Sequence of chain 1.A:
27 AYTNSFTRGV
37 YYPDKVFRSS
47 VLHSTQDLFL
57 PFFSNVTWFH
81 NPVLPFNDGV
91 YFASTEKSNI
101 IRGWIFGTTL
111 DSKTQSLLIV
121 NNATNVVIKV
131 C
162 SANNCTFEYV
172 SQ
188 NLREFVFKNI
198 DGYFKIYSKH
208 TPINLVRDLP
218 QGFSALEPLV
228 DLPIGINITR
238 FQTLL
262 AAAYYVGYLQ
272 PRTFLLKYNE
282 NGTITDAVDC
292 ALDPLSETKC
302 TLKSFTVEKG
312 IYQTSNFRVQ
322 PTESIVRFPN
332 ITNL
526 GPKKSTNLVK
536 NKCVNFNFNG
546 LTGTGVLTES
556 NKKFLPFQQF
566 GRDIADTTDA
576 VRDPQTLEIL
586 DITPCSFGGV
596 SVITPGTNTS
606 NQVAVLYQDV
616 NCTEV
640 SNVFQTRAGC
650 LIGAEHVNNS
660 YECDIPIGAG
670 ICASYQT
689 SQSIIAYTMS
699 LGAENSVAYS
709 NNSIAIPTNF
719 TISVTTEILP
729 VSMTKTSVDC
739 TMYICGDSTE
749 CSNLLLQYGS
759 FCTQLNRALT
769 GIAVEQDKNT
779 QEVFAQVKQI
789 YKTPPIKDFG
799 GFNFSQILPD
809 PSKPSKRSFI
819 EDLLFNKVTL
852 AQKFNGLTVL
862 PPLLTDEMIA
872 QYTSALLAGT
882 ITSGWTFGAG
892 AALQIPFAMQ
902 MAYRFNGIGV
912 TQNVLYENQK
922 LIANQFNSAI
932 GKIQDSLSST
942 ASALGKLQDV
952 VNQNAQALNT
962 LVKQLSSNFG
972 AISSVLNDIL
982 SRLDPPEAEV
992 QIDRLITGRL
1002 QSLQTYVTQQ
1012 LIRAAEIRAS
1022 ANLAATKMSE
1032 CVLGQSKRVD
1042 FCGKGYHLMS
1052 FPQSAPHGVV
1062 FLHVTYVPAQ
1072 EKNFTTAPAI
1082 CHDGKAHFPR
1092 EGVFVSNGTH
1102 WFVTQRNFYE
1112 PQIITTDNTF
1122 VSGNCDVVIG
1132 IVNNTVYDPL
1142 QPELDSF

Binding-site contacts:
Ligand atom O7 contacts residue ASN709 of chain 1.A at 3.5 Å (h-bond).
Ligand atom C2 contacts residue ASN709 of chain 1.A at 2.4 Å.
Ligand atom C8 contacts residue ASN709 of chain 1.A at 4.4 Å.
Ligand atom O5 contacts residue ASN709 of chain 1.A at 2.4 Å (h-bond).
Ligand atom N2 contacts residue ASN709 of chain 1.A at 2.8 Å (h-bond).
Ligand atom C7 contacts residue ASN709 of chain 1.A at 3.4 Å.
Ligand atom C8 contacts residue ILE1130 of chain 1.A at 4.2 Å (hydrophobic).
Ligand atom C1 contacts residue ASN709 of chain 1.A at 1.4 Å.
Ligand atom C4 contacts residue ASN709 of chain 1.A at 4.2 Å.
Ligand atom C3 contacts residue ASN709 of chain 1.A at 3.8 Å.
Ligand atom C5 contacts residue ASN709 of chain 1.A at 3.7 Å.
Ligand atom C8 contacts residue GLY1131 of chain 1.A at 3.6 Å.

The protein below binds the small molecule below.
Small molecule (SMILES): CC(=O)N[C@H]1[C@H](O[C@H]2[C@H](O)[C@@H](NC(C)=O)CO[C@@H]2CO)O[C@H](CO)[C@@H](O)[C@@H]1O